The protein below binds the small molecule below.
Small molecule (SMILES): CC(=O)N[C@@H]1[C@@H](O)[C@H](O)[C@@H](CO)O[C@H]1O

Binding-site contacts:
Ligand atom C5 contacts residue ASN67 of chain 55.A at 3.7 Å.
Ligand atom C3 contacts residue ASN67 of chain 55.A at 3.8 Å.
Ligand atom C1 contacts residue ASN67 of chain 55.A at 1.4 Å.
Ligand atom C7 contacts residue ASN67 of chain 55.A at 3.2 Å.
Ligand atom C4 contacts residue ASN67 of chain 55.A at 4.2 Å.
Ligand atom N2 contacts residue ASN67 of chain 55.A at 2.9 Å (h-bond).
Ligand atom C8 contacts residue MET118 of chain 55.A at 3.8 Å (hydrophobic).
Ligand atom O7 contacts residue MET118 of chain 55.A at 3.5 Å.
Ligand atom C7 contacts residue MET118 of chain 55.A at 4.0 Å (hydrophobic).
Ligand atom C2 contacts residue ASN67 of chain 55.A at 2.5 Å.
Ligand atom O7 contacts residue ASN67 of chain 55.A at 3.0 Å (h-bond).
Ligand atom C8 contacts residue PHE90 of chain 55.A at 4.0 Å (hydrophobic).
Ligand atom O5 contacts residue ASN67 of chain 55.A at 2.4 Å (h-bond).
Ligand atom C8 contacts residue ASN67 of chain 55.A at 4.0 Å.

Sequence of chain 55.A:
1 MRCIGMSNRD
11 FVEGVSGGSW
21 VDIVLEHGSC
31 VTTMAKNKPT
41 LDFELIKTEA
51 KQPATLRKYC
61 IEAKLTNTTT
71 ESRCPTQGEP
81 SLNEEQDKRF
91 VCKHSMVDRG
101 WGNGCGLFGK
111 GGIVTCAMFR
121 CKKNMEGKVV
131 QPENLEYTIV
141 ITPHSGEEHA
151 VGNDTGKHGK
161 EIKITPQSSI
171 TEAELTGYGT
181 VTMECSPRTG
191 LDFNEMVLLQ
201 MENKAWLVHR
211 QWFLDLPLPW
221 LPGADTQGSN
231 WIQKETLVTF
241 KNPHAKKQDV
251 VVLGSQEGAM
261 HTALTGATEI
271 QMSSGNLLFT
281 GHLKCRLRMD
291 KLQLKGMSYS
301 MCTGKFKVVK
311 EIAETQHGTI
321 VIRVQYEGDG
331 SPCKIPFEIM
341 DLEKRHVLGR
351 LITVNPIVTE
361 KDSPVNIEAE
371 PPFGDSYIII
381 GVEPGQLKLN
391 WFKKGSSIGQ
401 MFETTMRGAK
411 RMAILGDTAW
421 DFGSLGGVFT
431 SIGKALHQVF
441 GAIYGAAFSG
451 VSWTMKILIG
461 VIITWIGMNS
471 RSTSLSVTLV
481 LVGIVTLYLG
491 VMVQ